The small molecule below binds the protein below.
Small molecule (SMILES): CC[C@H](C)[C@@H]1NC(=O)[C@H](CC2=CN=C3C=CC=CC23)NC(=O)[C@H](CC2=CN=C3CC=CC=C23)NC(=O)CSC[C@@H](C(N)=O)NC(=O)CNC(=O)[C@H](CCCCNC(C)=O)NC(=O)[C@H](CCCCN)NC(=O)[C@H](C(C)C)NC(=O)[C@H](CCCCNC(C)=O)NC(=O)[C@@H]2CCCN2C(=O)[C@H]([C@@H](C)CC)NC1=O

Sequence of chain 1.B:
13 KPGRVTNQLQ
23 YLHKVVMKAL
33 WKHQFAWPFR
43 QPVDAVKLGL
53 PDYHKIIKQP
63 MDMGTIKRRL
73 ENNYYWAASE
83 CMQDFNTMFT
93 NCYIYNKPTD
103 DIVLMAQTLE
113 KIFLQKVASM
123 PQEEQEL

Binding-site contacts:
Ligand atom CG contacts residue ASN98 of chain 1.B at 3.6 Å.
Ligand atom NE1 contacts residue TRP39 of chain 1.B at 3.6 Å.
Ligand atom CB contacts residue TRP39 of chain 1.B at 3.8 Å (hydrophobic).
Ligand atom CH2 contacts residue ILE104 of chain 1.B at 3.8 Å (hydrophobic).
Ligand atom CG contacts residue LEU50 of chain 1.B at 3.5 Å (hydrophobic).
Ligand atom C contacts residue TRP39 of chain 1.B at 3.6 Å (hydrophobic).
Ligand atom O contacts residue ASP103 of chain 1.B at 3.3 Å (salt-bridge).
Ligand atom CH contacts residue ILE104 of chain 1.B at 3.7 Å (hydrophobic).
Ligand atom OH contacts residue ILE104 of chain 1.B at 3.7 Å.
Ligand atom CH3 contacts residue TRP39 of chain 1.B at 3.5 Å (hydrophobic).
Ligand atom CG contacts residue ASP103 of chain 1.B at 3.6 Å.
Ligand atom CB contacts residue ILE104 of chain 1.B at 3.8 Å (hydrophobic).
Ligand atom CH contacts residue VAL45 of chain 1.B at 3.8 Å (hydrophobic).
Ligand atom CB contacts residue ASP103 of chain 1.B at 3.7 Å.
Ligand atom O contacts residue TRP39 of chain 1.B at 3.6 Å.
Ligand atom CH3 contacts residue ILE104 of chain 1.B at 3.8 Å (hydrophobic).
Ligand atom CH3 contacts residue PHE41 of chain 1.B at 3.6 Å (hydrophobic).
Ligand atom CE2 contacts residue TRP39 of chain 1.B at 3.6 Å (hydrophobic).
Ligand atom CE contacts residue LEU52 of chain 1.B at 3.8 Å (hydrophobic).
Ligand atom C contacts residue TRP39 of chain 1.B at 3.7 Å (hydrophobic).
Ligand atom CD contacts residue ASN98 of chain 1.B at 3.7 Å.
Ligand atom OH contacts residue ASN98 of chain 1.B at 3.1 Å (h-bond).
Ligand atom N contacts residue ASP103 of chain 1.B at 3.1 Å (salt-bridge).
Ligand atom CA contacts residue ASP103 of chain 1.B at 3.1 Å.
Ligand atom CZ2 contacts residue ILE104 of chain 1.B at 3.8 Å (hydrophobic).
Ligand atom CA contacts residue TRP39 of chain 1.B at 3.6 Å (hydrophobic).
Ligand atom C contacts residue ASP103 of chain 1.B at 3.6 Å.
Ligand atom N contacts residue TRP39 of chain 1.B at 3.5 Å.
Ligand atom CH3 contacts residue VAL45 of chain 1.B at 3.7 Å (hydrophobic).
Ligand atom SG contacts residue TRP39 of chain 1.B at 3.6 Å (h-bond).
Ligand atom CB contacts residue ASN98 of chain 1.B at 3.6 Å.
Ligand atom NZ contacts residue MET107 of chain 1.B at 3.7 Å.
Ligand atom O contacts residue ASP103 of chain 1.B at 2.9 Å (salt-bridge).
Ligand atom C contacts residue ASP103 of chain 1.B at 3.7 Å.
Ligand atom CD2 contacts residue TRP39 of chain 1.B at 3.8 Å (hydrophobic).
Ligand atom CB contacts residue LEU50 of chain 1.B at 3.5 Å (hydrophobic).
Ligand atom O contacts residue ASP102 of chain 1.B at 3.4 Å.
Ligand atom CD contacts residue ILE104 of chain 1.B at 3.7 Å (hydrophobic).
Ligand atom CH3 contacts residue ASP103 of chain 1.B at 3.8 Å.
Ligand atom O contacts residue ILE104 of chain 1.B at 3.0 Å (h-bond).